Binding-site contacts:
Ligand atom O5 contacts residue SER800 of chain 1.C at 3.3 Å (h-bond).
Ligand atom C6 contacts residue GLN801 of chain 1.C at 3.7 Å.
Ligand atom C7 contacts residue ASN798 of chain 1.C at 3.7 Å.
Ligand atom C3 contacts residue ASN798 of chain 1.C at 3.8 Å.
Ligand atom O6 contacts residue ASN798 of chain 1.C at 4.5 Å.
Ligand atom C5 contacts residue ASN798 of chain 1.C at 3.6 Å.
Ligand atom O5 contacts residue ASN798 of chain 1.C at 2.3 Å (h-bond).
Ligand atom C2 contacts residue ASN798 of chain 1.C at 2.5 Å.
Ligand atom C1 contacts residue ASN798 of chain 1.C at 1.4 Å.
Ligand atom O6 contacts residue SER800 of chain 1.C at 4.5 Å.
Ligand atom C6 contacts residue SER800 of chain 1.C at 4.0 Å.
Ligand atom O7 contacts residue ASN798 of chain 1.C at 3.6 Å (h-bond).
Ligand atom O6 contacts residue GLN801 of chain 1.C at 3.7 Å.
Ligand atom C1 contacts residue SER800 of chain 1.C at 3.6 Å.
Ligand atom C5 contacts residue SER800 of chain 1.C at 3.6 Å.
Ligand atom C4 contacts residue ASN798 of chain 1.C at 4.2 Å.
Ligand atom N2 contacts residue ASN798 of chain 1.C at 3.0 Å (h-bond).

A protein and the small-molecule ligand that binds it are described below.
Small molecule (SMILES): CC(=O)N[C@H]1[C@H](O[C@H]2[C@H](O)[C@@H](NC(C)=O)CO[C@@H]2CO)O[C@H](CO)[C@@H](O)[C@@H]1O

Sequence of chain 1.C:
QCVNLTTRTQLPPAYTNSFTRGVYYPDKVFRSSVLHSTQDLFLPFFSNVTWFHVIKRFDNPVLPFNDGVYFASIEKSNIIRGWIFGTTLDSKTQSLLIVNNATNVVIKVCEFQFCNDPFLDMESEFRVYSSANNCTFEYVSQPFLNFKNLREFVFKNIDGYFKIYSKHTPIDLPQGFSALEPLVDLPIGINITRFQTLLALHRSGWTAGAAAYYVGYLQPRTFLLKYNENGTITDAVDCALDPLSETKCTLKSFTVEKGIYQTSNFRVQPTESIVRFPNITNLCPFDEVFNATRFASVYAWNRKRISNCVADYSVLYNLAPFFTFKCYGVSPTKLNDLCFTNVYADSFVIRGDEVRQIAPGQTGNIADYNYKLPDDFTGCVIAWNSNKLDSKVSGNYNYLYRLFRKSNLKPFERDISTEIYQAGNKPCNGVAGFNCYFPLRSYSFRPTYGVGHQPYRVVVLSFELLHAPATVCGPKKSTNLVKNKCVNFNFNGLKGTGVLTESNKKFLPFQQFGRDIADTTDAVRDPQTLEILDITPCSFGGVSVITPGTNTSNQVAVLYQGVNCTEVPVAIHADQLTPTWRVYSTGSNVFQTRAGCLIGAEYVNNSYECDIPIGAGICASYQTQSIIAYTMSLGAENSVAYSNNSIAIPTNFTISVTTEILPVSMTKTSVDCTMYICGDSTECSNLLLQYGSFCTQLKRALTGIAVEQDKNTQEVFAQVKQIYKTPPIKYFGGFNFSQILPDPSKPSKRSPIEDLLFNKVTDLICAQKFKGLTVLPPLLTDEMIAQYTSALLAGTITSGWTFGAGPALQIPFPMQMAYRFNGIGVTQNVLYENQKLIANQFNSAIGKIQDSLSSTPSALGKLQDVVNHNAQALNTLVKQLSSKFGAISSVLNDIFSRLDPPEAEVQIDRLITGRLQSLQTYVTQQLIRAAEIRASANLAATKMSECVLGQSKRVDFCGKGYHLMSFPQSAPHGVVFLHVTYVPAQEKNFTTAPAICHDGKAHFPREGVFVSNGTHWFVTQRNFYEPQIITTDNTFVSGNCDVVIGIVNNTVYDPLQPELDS